Sequence of chain 1.A:
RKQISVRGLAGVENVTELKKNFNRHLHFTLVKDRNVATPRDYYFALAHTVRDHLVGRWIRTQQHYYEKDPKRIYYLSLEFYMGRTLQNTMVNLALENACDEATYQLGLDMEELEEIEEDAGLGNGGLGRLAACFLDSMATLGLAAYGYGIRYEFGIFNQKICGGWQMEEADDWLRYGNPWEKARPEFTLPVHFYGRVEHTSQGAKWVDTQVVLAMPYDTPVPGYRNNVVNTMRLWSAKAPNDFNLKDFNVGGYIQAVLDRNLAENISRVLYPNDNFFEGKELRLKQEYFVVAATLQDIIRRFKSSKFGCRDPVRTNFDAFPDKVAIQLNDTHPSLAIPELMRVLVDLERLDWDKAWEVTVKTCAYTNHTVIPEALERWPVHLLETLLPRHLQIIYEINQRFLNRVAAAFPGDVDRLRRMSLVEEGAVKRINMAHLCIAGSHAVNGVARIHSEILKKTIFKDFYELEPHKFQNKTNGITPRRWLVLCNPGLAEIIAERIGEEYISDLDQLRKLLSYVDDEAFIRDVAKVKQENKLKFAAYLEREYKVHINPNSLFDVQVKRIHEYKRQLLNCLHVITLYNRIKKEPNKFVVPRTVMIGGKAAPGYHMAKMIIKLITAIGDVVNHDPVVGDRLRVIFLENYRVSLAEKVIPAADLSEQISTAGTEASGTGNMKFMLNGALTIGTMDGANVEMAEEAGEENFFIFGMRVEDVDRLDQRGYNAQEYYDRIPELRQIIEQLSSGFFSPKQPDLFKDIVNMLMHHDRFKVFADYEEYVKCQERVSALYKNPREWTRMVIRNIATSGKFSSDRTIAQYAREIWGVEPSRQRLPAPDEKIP

Binding-site contacts:
Ligand atom C1 contacts residue ASN407 of chain 1.A at 3.6 Å.
Ligand atom O3 contacts residue LYS437 of chain 1.A at 3.9 Å.
Ligand atom O5 contacts residue TYR404 of chain 1.A at 3.3 Å.
Ligand atom C2 contacts residue SER429 of chain 1.A at 3.4 Å.
Ligand atom O2 contacts residue ARG426 of chain 1.A at 3.2 Å.
Ligand atom C6 contacts residue ASN407 of chain 1.A at 3.4 Å.
Ligand atom C6 contacts residue GLN408 of chain 1.A at 3.6 Å.
Ligand atom C1 contacts residue TYR404 of chain 1.A at 3.7 Å (hydrophobic).
Ligand atom C6 contacts residue GLU405 of chain 1.A at 3.5 Å.
Ligand atom O6 contacts residue GLU405 of chain 1.A at 3.0 Å (salt-bridge).
Ligand atom C4 contacts residue SER429 of chain 1.A at 3.6 Å.
Ligand atom C2 contacts residue LYS437 of chain 1.A at 3.4 Å.
Ligand atom C3 contacts residue SER429 of chain 1.A at 3.4 Å.
Ligand atom O2 contacts residue VAL422 of chain 1.A at 2.9 Å.
Ligand atom O2 contacts residue GLU433 of chain 1.A at 2.6 Å (salt-bridge).
Ligand atom O6 contacts residue GLN408 of chain 1.A at 3.6 Å.
Ligand atom C1 contacts residue VAL431 of chain 1.A at 3.6 Å (hydrophobic).
Ligand atom O6 contacts residue ASN407 of chain 1.A at 2.9 Å (h-bond).
Ligand atom C2 contacts residue GLU433 of chain 1.A at 3.5 Å.
Ligand atom C3 contacts residue GLU433 of chain 1.A at 3.5 Å.
Ligand atom O3 contacts residue LEU425 of chain 1.A at 3.7 Å.
Ligand atom C5 contacts residue GLN408 of chain 1.A at 3.6 Å.
Ligand atom C1 contacts residue GLU433 of chain 1.A at 3.7 Å.
Ligand atom O6 contacts residue TYR404 of chain 1.A at 2.8 Å (h-bond).
Ligand atom C6 contacts residue TYR404 of chain 1.A at 3.5 Å (hydrophobic).
Ligand atom C4 contacts residue GLN408 of chain 1.A at 3.6 Å.
Ligand atom O3 contacts residue GLU433 of chain 1.A at 2.9 Å (salt-bridge).
Ligand atom O3 contacts residue SER429 of chain 1.A at 2.9 Å (h-bond).
Ligand atom C4 contacts residue TYR404 of chain 1.A at 3.8 Å (hydrophobic).
Ligand atom O2 contacts residue LYS437 of chain 1.A at 2.5 Å (salt-bridge).
Ligand atom C2 contacts residue VAL431 of chain 1.A at 3.9 Å (hydrophobic).
Ligand atom O3 contacts residue VAL431 of chain 1.A at 2.8 Å (h-bond).
Ligand atom O4 contacts residue GLU433 of chain 1.A at 3.7 Å.
Ligand atom O3 contacts residue VAL422 of chain 1.A at 3.7 Å.
Ligand atom O2 contacts residue SER429 of chain 1.A at 3.8 Å.
Ligand atom O5 contacts residue VAL431 of chain 1.A at 3.6 Å.
Ligand atom O4 contacts residue GLN408 of chain 1.A at 2.9 Å (h-bond).
Ligand atom C5 contacts residue ASN407 of chain 1.A at 3.7 Å.
Ligand atom O5 contacts residue ASN407 of chain 1.A at 2.7 Å (h-bond).
Ligand atom C2 contacts residue VAL422 of chain 1.A at 3.8 Å (hydrophobic).

A small-molecule ligand and the protein it binds are described below.
Small molecule (SMILES): OC[C@H]1O[C@H](O[C@H]2[C@H](O)[C@@H](O)[C@@H](O[C@H]3[C@H](O)[C@@H](O)[C@@H](O[C@H]4[C@H](O)[C@@H](O)[C@@H](O[C@H]5[C@H](O)[C@@H](O)[C@@H](O)O[C@@H]5CO)O[C@@H]4CO)O[C@@H]3CO)O[C@@H]2CO)[C@H](O)[C@@H](O)[C@@H]1O